Binding-site contacts:
Ligand atom C1 contacts residue THR255 of chain 1.A at 3.3 Å.
Ligand atom C5 contacts residue THR255 of chain 1.A at 3.5 Å.
Ligand atom O6 contacts residue THR255 of chain 1.A at 4.5 Å.
Ligand atom C2 contacts residue ASN253 of chain 1.A at 2.5 Å.
Ligand atom C6 contacts residue ASN253 of chain 1.A at 4.4 Å.
Ligand atom O7 contacts residue ASN253 of chain 1.A at 3.6 Å (h-bond).
Ligand atom C3 contacts residue ASN253 of chain 1.A at 3.8 Å.
Ligand atom N2 contacts residue ASN253 of chain 1.A at 3.1 Å (h-bond).
Ligand atom O5 contacts residue THR255 of chain 1.A at 3.5 Å (h-bond).
Ligand atom C3 contacts residue THR255 of chain 1.A at 4.5 Å.
Ligand atom C5 contacts residue ASN253 of chain 1.A at 3.5 Å.
Ligand atom C8 contacts residue THR239 of chain 1.A at 3.9 Å.
Ligand atom C7 contacts residue ASN253 of chain 1.A at 3.6 Å.
Ligand atom C6 contacts residue THR255 of chain 1.A at 4.4 Å.
Ligand atom O5 contacts residue ASN253 of chain 1.A at 2.1 Å (h-bond).
Ligand atom C2 contacts residue THR255 of chain 1.A at 4.4 Å.
Ligand atom C1 contacts residue ASN253 of chain 1.A at 1.4 Å.
Ligand atom C4 contacts residue ASN253 of chain 1.A at 4.1 Å.

Sequence of chain 1.A:
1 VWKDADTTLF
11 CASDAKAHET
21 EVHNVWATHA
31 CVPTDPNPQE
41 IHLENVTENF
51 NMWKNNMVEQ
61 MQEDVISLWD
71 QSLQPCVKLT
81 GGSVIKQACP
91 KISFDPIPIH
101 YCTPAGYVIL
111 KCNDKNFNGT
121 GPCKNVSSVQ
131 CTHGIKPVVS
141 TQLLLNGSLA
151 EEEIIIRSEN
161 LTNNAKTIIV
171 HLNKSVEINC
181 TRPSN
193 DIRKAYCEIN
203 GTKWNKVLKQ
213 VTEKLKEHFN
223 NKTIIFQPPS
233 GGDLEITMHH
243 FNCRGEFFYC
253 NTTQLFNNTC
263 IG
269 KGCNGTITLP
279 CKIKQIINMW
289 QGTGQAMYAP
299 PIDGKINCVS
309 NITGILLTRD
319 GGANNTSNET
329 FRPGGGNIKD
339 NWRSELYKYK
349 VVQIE

This small molecule binds to this protein.
Small molecule (SMILES): CC(=O)N[C@@H]1[C@@H](O)[C@H](O)[C@@H](CO)O[C@H]1O